Binding-site contacts:
Ligand atom O10 contacts residue TYR161 of chain 1.B at 3.6 Å.
Ligand atom C6 contacts residue NAP1 of chain 1.E at 3.8 Å.
Ligand atom C13 contacts residue ASN156 of chain 1.B at 3.3 Å.
Ligand atom C9 contacts residue ILE265 of chain 1.B at 3.8 Å (hydrophobic).
Ligand atom C7 contacts residue PHE162 of chain 1.B at 3.8 Å (hydrophobic).
Ligand atom C5 contacts residue PHE89 of chain 1.B at 3.7 Å (hydrophobic).
Ligand atom C14 contacts residue ALA316 of chain 1.B at 3.6 Å (hydrophobic).
Ligand atom C9 contacts residue PHE318 of chain 1.B at 3.6 Å (hydrophobic).
Ligand atom C8 contacts residue ILE265 of chain 1.B at 3.4 Å (hydrophobic).
Ligand atom O10 contacts residue PHE162 of chain 1.B at 3.5 Å.
Ligand atom C11 contacts residue TYR165 of chain 1.B at 4.0 Å (hydrophobic).
Ligand atom C14 contacts residue TYR161 of chain 1.B at 3.8 Å (hydrophobic).
Ligand atom C5 contacts residue NAP1 of chain 1.E at 3.9 Å.
Ligand atom O4 contacts residue GLY117 of chain 1.B at 3.3 Å.
Ligand atom C6 contacts residue PHE89 of chain 1.B at 3.8 Å (hydrophobic).
Ligand atom C3 contacts residue NAP1 of chain 1.E at 3.7 Å.
Ligand atom O3 contacts residue VAL118 of chain 1.B at 3.5 Å.
Ligand atom C1 contacts residue NAP1 of chain 1.E at 3.7 Å.
Ligand atom C4 contacts residue PHE129 of chain 1.B at 4.0 Å (hydrophobic).
Ligand atom O4 contacts residue VAL118 of chain 1.B at 3.0 Å (h-bond).
Ligand atom O3 contacts residue NAP1 of chain 1.E at 3.9 Å.
Ligand atom O3 contacts residue GLY117 of chain 1.B at 3.9 Å.
Ligand atom O4 contacts residue PHE129 of chain 1.B at 3.9 Å.
Ligand atom C2 contacts residue NAP1 of chain 1.E at 3.5 Å.
Ligand atom C14 contacts residue NAP1 of chain 1.E at 3.6 Å.
Ligand atom C12 contacts residue PRO262 of chain 1.B at 3.9 Å (hydrophobic).
Ligand atom C12 contacts residue LEU266 of chain 1.B at 3.6 Å (hydrophobic).
Ligand atom O3 contacts residue LEU269 of chain 1.B at 3.5 Å.
Ligand atom C2 contacts residue LEU269 of chain 1.B at 3.8 Å (hydrophobic).
Ligand atom O9 contacts residue ILE265 of chain 1.B at 3.4 Å.
Ligand atom C13 contacts residue LEU269 of chain 1.B at 3.7 Å (hydrophobic).
Ligand atom C12 contacts residue PHE162 of chain 1.B at 3.8 Å (hydrophobic).
Ligand atom O9 contacts residue PRO262 of chain 1.B at 3.4 Å.
Ligand atom O9 contacts residue PHE318 of chain 1.B at 3.0 Å.
Ligand atom C13 contacts residue CYS157 of chain 1.B at 3.6 Å (hydrophobic).
Ligand atom C7 contacts residue NAP1 of chain 1.E at 3.8 Å.
Ligand atom C4 contacts residue GLY117 of chain 1.B at 3.9 Å.
Ligand atom C8 contacts residue PHE318 of chain 1.B at 3.7 Å (hydrophobic).
Ligand atom C11 contacts residue PHE162 of chain 1.B at 3.9 Å (hydrophobic).
Ligand atom C13 contacts residue NAP1 of chain 1.E at 3.3 Å.

Sequence of chain 1.B:
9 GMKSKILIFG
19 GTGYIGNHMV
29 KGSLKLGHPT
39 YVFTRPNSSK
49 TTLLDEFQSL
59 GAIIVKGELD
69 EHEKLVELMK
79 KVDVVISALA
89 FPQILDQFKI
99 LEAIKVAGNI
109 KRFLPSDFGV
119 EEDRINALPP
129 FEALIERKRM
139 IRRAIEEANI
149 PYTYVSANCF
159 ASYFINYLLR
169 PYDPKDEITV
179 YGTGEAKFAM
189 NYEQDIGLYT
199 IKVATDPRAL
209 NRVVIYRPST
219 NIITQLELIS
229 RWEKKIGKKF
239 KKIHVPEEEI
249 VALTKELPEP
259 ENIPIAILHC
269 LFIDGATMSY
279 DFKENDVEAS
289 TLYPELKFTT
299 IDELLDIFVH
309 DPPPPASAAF

A protein and the small-molecule ligand that binds it are described below.
Small molecule (SMILES): CCOC(=O)[C@H]1C[C@@H]1c1ccc(O)c(OC)c1